Binding-site contacts:
Ligand atom C17 contacts residue ASN90 of chain 2.A at 3.5 Å.
Ligand atom C11 contacts residue ILE71 of chain 2.A at 4.2 Å (hydrophobic).
Ligand atom C6 contacts residue GLU108 of chain 2.A at 4.1 Å.
Ligand atom C3 contacts residue PHE107 of chain 2.A at 3.6 Å (hydrophobic).
Ligand atom C9 contacts residue PHE107 of chain 2.A at 3.2 Å (hydrophobic).
Ligand atom C8 contacts residue PHE107 of chain 2.A at 3.4 Å (hydrophobic).
Ligand atom C4 contacts residue PHE107 of chain 2.A at 3.8 Å (hydrophobic).
Ligand atom C13 contacts residue ILE71 of chain 2.A at 4.0 Å (hydrophobic).
Ligand atom C1 contacts residue PHE107 of chain 2.A at 3.7 Å (hydrophobic).
Ligand atom C10 contacts residue PHE107 of chain 2.A at 3.4 Å (hydrophobic).
Ligand atom CL1 contacts residue LEU58 of chain 2.A at 3.3 Å.
Ligand atom C11 contacts residue PHE107 of chain 2.A at 3.7 Å (hydrophobic).
Ligand atom C5 contacts residue PHE107 of chain 2.A at 4.1 Å (hydrophobic).
Ligand atom C7 contacts residue ALA118 of chain 2.A at 4.2 Å (hydrophobic).
Ligand atom C6 contacts residue PHE107 of chain 2.A at 3.9 Å (hydrophobic).
Ligand atom C5 contacts residue GLU108 of chain 2.A at 3.9 Å.
Ligand atom C3 contacts residue VAL41 of chain 2.A at 4.2 Å (hydrophobic).
Ligand atom CL1 contacts residue PHE107 of chain 2.A at 3.5 Å.
Ligand atom C10 contacts residue VAL41 of chain 2.A at 3.9 Å (hydrophobic).
Ligand atom C8 contacts residue VAL41 of chain 2.A at 3.6 Å (hydrophobic).
Ligand atom S1 contacts residue ALA39 of chain 2.A at 3.5 Å.
Ligand atom S1 contacts residue PHE107 of chain 2.A at 4.3 Å.
Ligand atom C5 contacts residue ASN109 of chain 2.A at 4.0 Å.
Ligand atom N1 contacts residue PHE107 of chain 2.A at 4.2 Å.
Ligand atom C5 contacts residue ASN90 of chain 2.A at 3.5 Å.
Ligand atom C16 contacts residue ILE71 of chain 2.A at 3.9 Å (hydrophobic).
Ligand atom C17 contacts residue PHE107 of chain 2.A at 3.9 Å (hydrophobic).
Ligand atom C6 contacts residue SER116 of chain 2.A at 4.0 Å.
Ligand atom S1 contacts residue ALA118 of chain 2.A at 4.2 Å.
Ligand atom CL1 contacts residue ILE56 of chain 2.A at 3.7 Å.
Ligand atom CL1 contacts residue ILE71 of chain 2.A at 3.8 Å.
Ligand atom C15 contacts residue PRO38 of chain 2.A at 3.9 Å (hydrophobic).
Ligand atom CL1 contacts residue VAL41 of chain 2.A at 4.1 Å.
Ligand atom C6 contacts residue ASN109 of chain 2.A at 4.2 Å.
Ligand atom C10 contacts residue LEU58 of chain 2.A at 4.2 Å (hydrophobic).
Ligand atom C8 contacts residue ALA39 of chain 2.A at 4.1 Å (hydrophobic).
Ligand atom C15 contacts residue LYS60 of chain 2.A at 4.2 Å.
Ligand atom C9 contacts residue VAL41 of chain 2.A at 3.4 Å (hydrophobic).
Ligand atom C2 contacts residue PHE107 of chain 2.A at 3.7 Å (hydrophobic).
Ligand atom C7 contacts residue PHE107 of chain 2.A at 3.9 Å (hydrophobic).

Sequence of chain 2.A:
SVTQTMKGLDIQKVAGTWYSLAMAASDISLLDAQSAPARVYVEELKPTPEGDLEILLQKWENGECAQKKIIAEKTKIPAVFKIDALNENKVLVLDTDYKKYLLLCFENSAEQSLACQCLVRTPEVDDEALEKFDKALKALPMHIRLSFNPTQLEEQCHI

This small molecule binds to this protein.
Small molecule (SMILES): CN(C)CCCN1c2ccccc2Sc2ccc(Cl)cc21